The protein below binds the small molecule below.
Small molecule (SMILES): CC(=O)N[C@H]1[C@H](O[C@H]2[C@H](O)[C@@H](NC(C)=O)CO[C@@H]2CO)O[C@H](CO)[C@@H](O[C@@H]2O[C@H](CO)[C@@H](O)[C@H](O)[C@@H]2O)[C@@H]1O

Sequence of chain 1.E:
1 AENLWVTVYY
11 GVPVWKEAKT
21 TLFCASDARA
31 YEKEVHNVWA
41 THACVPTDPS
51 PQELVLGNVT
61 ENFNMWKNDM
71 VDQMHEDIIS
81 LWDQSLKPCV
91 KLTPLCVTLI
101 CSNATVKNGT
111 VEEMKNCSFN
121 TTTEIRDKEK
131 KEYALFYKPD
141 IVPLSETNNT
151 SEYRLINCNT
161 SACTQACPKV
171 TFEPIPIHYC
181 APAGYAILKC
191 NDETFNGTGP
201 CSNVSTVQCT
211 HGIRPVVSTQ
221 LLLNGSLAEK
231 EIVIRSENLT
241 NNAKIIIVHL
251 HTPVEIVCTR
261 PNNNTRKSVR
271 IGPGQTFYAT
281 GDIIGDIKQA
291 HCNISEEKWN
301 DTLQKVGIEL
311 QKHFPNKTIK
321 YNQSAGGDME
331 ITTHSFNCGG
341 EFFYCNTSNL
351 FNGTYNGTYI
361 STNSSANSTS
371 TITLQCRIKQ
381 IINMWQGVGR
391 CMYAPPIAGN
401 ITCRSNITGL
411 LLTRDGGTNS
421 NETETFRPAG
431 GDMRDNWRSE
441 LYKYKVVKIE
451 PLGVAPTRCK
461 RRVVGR

Binding-site contacts:
Ligand atom C5 contacts residue ARG427 of chain 1.E at 4.2 Å.
Ligand atom C5 contacts residue ASN322 of chain 1.E at 3.6 Å.
Ligand atom C1 contacts residue ARG427 of chain 1.E at 4.0 Å.
Ligand atom C7 contacts residue ASN322 of chain 1.E at 3.8 Å.
Ligand atom O7 contacts residue LYS320 of chain 1.E at 4.2 Å.
Ligand atom N2 contacts residue ASN322 of chain 1.E at 3.0 Å (h-bond).
Ligand atom O6 contacts residue ARG427 of chain 1.E at 3.3 Å (salt-bridge).
Ligand atom C3 contacts residue ASN322 of chain 1.E at 3.8 Å.
Ligand atom O7 contacts residue ASN322 of chain 1.E at 4.0 Å.
Ligand atom C8 contacts residue LYS320 of chain 1.E at 4.3 Å.
Ligand atom C1 contacts residue ASN322 of chain 1.E at 1.4 Å.
Ligand atom O5 contacts residue ARG427 of chain 1.E at 3.1 Å (salt-bridge).
Ligand atom C4 contacts residue ASN322 of chain 1.E at 4.2 Å.
Ligand atom O5 contacts residue ASN322 of chain 1.E at 2.3 Å (h-bond).
Ligand atom C6 contacts residue ARG427 of chain 1.E at 4.1 Å.
Ligand atom C2 contacts residue ASN322 of chain 1.E at 2.5 Å.